The protein below binds the small molecule below.
Small molecule (SMILES): CC(=O)N[C@@H]1[C@@H](O)[C@H](O)[C@@H](CO)O[C@H]1O

Sequence of chain 1.C:
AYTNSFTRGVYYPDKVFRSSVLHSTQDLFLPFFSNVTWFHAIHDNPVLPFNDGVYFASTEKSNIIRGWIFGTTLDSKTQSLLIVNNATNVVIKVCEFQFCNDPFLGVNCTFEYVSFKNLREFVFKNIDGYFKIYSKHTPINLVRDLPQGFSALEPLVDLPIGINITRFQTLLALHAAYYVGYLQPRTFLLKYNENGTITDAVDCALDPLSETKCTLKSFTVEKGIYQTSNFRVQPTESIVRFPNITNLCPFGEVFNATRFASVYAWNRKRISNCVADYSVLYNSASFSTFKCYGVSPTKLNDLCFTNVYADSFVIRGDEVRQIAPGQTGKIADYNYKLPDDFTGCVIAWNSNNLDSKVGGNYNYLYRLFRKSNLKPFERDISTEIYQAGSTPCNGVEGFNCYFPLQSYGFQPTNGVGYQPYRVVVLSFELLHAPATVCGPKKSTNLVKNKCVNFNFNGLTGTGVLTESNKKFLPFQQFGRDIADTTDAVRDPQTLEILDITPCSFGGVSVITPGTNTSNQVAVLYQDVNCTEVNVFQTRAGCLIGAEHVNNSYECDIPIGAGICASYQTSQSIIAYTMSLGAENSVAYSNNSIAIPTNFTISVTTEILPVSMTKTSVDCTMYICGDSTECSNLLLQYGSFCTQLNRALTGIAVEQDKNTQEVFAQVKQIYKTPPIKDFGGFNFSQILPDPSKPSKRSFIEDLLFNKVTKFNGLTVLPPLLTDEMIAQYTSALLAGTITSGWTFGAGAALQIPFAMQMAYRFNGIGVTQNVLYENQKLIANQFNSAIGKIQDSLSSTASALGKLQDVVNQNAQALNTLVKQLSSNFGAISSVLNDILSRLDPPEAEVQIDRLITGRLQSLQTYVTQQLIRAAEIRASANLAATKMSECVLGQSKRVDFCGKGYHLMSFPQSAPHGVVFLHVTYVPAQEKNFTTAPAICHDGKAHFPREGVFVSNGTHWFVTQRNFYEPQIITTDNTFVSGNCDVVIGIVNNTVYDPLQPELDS

Binding-site contacts:
Ligand atom O7 contacts residue ASN616 of chain 1.C at 3.7 Å.
Ligand atom C1 contacts residue ASN616 of chain 1.C at 1.5 Å.
Ligand atom C3 contacts residue ASN616 of chain 1.C at 3.8 Å.
Ligand atom O5 contacts residue ASN616 of chain 1.C at 2.5 Å (h-bond).
Ligand atom C4 contacts residue ASN616 of chain 1.C at 4.3 Å.
Ligand atom N2 contacts residue ASN616 of chain 1.C at 2.9 Å (h-bond).
Ligand atom C5 contacts residue ASN616 of chain 1.C at 3.7 Å.
Ligand atom C2 contacts residue ASN616 of chain 1.C at 2.5 Å.
Ligand atom C7 contacts residue ASN616 of chain 1.C at 3.4 Å.
Ligand atom C8 contacts residue ASN616 of chain 1.C at 4.5 Å.